Binding-site contacts:
Ligand atom O7 contacts residue ASN187 of chain 1.B at 4.2 Å.
Ligand atom C1 contacts residue ASN187 of chain 1.B at 1.4 Å.
Ligand atom O3 contacts residue ARG165 of chain 1.B at 4.1 Å.
Ligand atom C2 contacts residue ASN187 of chain 1.B at 2.4 Å.
Ligand atom O5 contacts residue ARG165 of chain 1.B at 4.1 Å.
Ligand atom O6 contacts residue HIS142 of chain 1.B at 4.0 Å.
Ligand atom O5 contacts residue ASN187 of chain 1.B at 2.4 Å (h-bond).
Ligand atom C8 contacts residue SER163 of chain 1.B at 4.2 Å.
Ligand atom O6 contacts residue ARG165 of chain 1.B at 3.7 Å.
Ligand atom C4 contacts residue ASN187 of chain 1.B at 4.2 Å.
Ligand atom O7 contacts residue SER163 of chain 1.B at 3.5 Å.
Ligand atom C7 contacts residue ASN187 of chain 1.B at 3.8 Å.
Ligand atom C8 contacts residue ARG162 of chain 1.B at 3.4 Å.
Ligand atom C2 contacts residue ARG165 of chain 1.B at 4.1 Å.
Ligand atom C5 contacts residue ASN187 of chain 1.B at 3.6 Å.
Ligand atom N2 contacts residue ARG162 of chain 1.B at 4.4 Å.
Ligand atom C3 contacts residue ARG165 of chain 1.B at 3.3 Å.
Ligand atom C7 contacts residue ARG162 of chain 1.B at 3.8 Å.
Ligand atom C4 contacts residue ARG165 of chain 1.B at 4.0 Å.
Ligand atom C3 contacts residue ASN187 of chain 1.B at 3.8 Å.
Ligand atom O7 contacts residue ARG162 of chain 1.B at 4.3 Å.
Ligand atom C1 contacts residue ARG165 of chain 1.B at 4.3 Å.
Ligand atom C5 contacts residue ARG165 of chain 1.B at 4.0 Å.
Ligand atom O2 contacts residue ARG165 of chain 1.B at 4.1 Å.
Ligand atom C7 contacts residue SER163 of chain 1.B at 4.1 Å.
Ligand atom N2 contacts residue ASN187 of chain 1.B at 2.9 Å (h-bond).

The small molecule below binds the protein below.
Small molecule (SMILES): CC(=O)N[C@H]1[C@H](O[C@H]2[C@H](O)[C@@H](NC(C)=O)CO[C@@H]2CO[C@@H]2O[C@@H](C)[C@@H](O)[C@@H](O)[C@@H]2O)O[C@H](CO)[C@@H](O[C@@H]2O[C@H](CO)[C@@H](O)[C@H](O)[C@@H]2O)[C@@H]1O

Sequence of chain 1.B:
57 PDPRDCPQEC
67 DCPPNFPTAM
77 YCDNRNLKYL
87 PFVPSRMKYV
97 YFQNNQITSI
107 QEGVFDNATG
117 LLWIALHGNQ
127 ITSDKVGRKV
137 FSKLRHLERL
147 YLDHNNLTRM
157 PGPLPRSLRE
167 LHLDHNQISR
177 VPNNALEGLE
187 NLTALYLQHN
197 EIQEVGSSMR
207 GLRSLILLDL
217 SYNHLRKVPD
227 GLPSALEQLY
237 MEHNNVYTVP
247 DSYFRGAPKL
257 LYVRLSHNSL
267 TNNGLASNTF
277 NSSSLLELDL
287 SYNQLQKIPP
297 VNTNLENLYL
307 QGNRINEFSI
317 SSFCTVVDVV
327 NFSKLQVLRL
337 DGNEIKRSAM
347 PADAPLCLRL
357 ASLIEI